A protein and the small-molecule ligand that binds it are described below.
Small molecule (SMILES): CC(=O)N[C@@H]1[C@@H](O)[C@H](O)[C@@H](CO)O[C@H]1O

Binding-site contacts:
Ligand atom C5 contacts residue ASN329 of chain 1.B at 3.6 Å.
Ligand atom C8 contacts residue ASN329 of chain 1.B at 4.2 Å.
Ligand atom O5 contacts residue ASN329 of chain 1.B at 2.3 Å (h-bond).
Ligand atom O7 contacts residue ASN329 of chain 1.B at 3.9 Å.
Ligand atom C1 contacts residue ASN329 of chain 1.B at 1.4 Å.
Ligand atom C7 contacts residue ASN329 of chain 1.B at 3.7 Å.
Ligand atom N2 contacts residue ASN329 of chain 1.B at 3.0 Å.
Ligand atom C3 contacts residue ASN329 of chain 1.B at 3.8 Å.
Ligand atom C4 contacts residue ASN329 of chain 1.B at 4.2 Å.
Ligand atom C2 contacts residue ASN329 of chain 1.B at 2.5 Å.
Ligand atom C3 contacts residue GLN578 of chain 1.B at 4.4 Å.

Sequence of chain 1.B:
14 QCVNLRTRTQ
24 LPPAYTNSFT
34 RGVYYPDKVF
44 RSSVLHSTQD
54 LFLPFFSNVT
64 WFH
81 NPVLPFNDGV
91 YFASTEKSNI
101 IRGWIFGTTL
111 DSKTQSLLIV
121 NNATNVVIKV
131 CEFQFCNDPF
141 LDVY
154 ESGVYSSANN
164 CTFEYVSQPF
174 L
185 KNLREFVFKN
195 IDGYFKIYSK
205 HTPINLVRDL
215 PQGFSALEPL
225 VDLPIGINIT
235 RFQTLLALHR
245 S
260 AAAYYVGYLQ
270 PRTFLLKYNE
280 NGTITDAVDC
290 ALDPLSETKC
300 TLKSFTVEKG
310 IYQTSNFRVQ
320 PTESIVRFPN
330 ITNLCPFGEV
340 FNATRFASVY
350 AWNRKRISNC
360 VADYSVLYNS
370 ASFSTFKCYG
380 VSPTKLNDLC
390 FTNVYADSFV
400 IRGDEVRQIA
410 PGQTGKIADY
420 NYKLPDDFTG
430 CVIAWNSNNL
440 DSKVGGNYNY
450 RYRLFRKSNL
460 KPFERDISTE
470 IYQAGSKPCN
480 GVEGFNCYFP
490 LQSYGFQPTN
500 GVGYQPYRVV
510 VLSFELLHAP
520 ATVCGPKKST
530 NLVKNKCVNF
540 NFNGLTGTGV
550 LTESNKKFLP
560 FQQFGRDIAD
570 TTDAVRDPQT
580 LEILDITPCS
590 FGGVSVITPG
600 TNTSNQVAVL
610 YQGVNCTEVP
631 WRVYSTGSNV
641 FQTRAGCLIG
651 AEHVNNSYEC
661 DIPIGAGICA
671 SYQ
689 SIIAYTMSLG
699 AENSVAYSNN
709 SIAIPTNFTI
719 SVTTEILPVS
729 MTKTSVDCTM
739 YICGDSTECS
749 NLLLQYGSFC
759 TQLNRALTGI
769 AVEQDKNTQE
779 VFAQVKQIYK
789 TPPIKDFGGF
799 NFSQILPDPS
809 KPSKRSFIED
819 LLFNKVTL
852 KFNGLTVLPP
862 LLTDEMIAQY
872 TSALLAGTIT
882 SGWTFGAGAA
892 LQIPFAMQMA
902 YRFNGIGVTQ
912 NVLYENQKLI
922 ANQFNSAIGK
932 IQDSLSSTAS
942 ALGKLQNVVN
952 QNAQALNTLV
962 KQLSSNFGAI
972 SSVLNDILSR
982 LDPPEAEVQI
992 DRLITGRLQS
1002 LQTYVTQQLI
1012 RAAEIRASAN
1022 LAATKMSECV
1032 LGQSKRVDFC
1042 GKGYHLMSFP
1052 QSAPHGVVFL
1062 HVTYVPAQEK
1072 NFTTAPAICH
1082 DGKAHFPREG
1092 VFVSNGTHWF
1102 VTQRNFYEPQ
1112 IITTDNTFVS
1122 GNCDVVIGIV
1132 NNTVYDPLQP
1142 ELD